The small molecule below binds the protein below.
Small molecule (SMILES): N[C@@H](CCC(=O)O)C(=O)O

Binding-site contacts:
Ligand atom N contacts residue TYR58 of chain 1.C at 4.1 Å.
Ligand atom CB contacts residue LEU135 of chain 1.C at 3.8 Å (hydrophobic).
Ligand atom N contacts residue THR88 of chain 1.C at 2.8 Å (h-bond).
Ligand atom O contacts residue GLY138 of chain 1.C at 3.2 Å.
Ligand atom OXT contacts residue THR88 of chain 1.C at 2.8 Å (h-bond).
Ligand atom OE2 contacts residue SER139 of chain 1.C at 3.2 Å (h-bond).
Ligand atom C contacts residue ARG93 of chain 1.C at 3.3 Å.
Ligand atom CG contacts residue GLU190 of chain 1.C at 3.6 Å.
Ligand atom OE2 contacts residue GLY138 of chain 1.C at 3.5 Å.
Ligand atom C contacts residue THR88 of chain 1.C at 3.5 Å.
Ligand atom OXT contacts residue TYR58 of chain 1.C at 3.5 Å.
Ligand atom OE1 contacts residue THR140 of chain 1.C at 2.5 Å (h-bond).
Ligand atom CB contacts residue TYR58 of chain 1.C at 3.4 Å (hydrophobic).
Ligand atom OE1 contacts residue GLU190 of chain 1.C at 3.8 Å.
Ligand atom OE2 contacts residue THR140 of chain 1.C at 3.1 Å (h-bond).
Ligand atom C contacts residue TYR58 of chain 1.C at 3.6 Å (hydrophobic).
Ligand atom CA contacts residue THR88 of chain 1.C at 3.3 Å.
Ligand atom O contacts residue TYR58 of chain 1.C at 3.3 Å.
Ligand atom C contacts residue SER139 of chain 1.C at 3.3 Å.
Ligand atom O contacts residue SER139 of chain 1.C at 2.8 Å (h-bond).
Ligand atom CG contacts residue TYR58 of chain 1.C at 4.1 Å (hydrophobic).
Ligand atom CD contacts residue GLU190 of chain 1.C at 3.9 Å.
Ligand atom OXT contacts residue SER139 of chain 1.C at 3.9 Å.
Ligand atom N contacts residue GLU190 of chain 1.C at 2.6 Å (salt-bridge).
Ligand atom CG contacts residue LEU135 of chain 1.C at 3.6 Å (hydrophobic).
Ligand atom CA contacts residue TYR58 of chain 1.C at 4.0 Å (hydrophobic).
Ligand atom OE1 contacts residue LEU189 of chain 1.C at 4.0 Å.
Ligand atom OXT contacts residue PRO86 of chain 1.C at 3.6 Å (h-bond).
Ligand atom CD contacts residue THR140 of chain 1.C at 3.2 Å.
Ligand atom CD contacts residue LEU135 of chain 1.C at 4.0 Å (hydrophobic).
Ligand atom CB contacts residue GLU190 of chain 1.C at 4.0 Å.
Ligand atom N contacts residue PRO86 of chain 1.C at 2.8 Å (h-bond).
Ligand atom N contacts residue SER139 of chain 1.C at 4.0 Å.
Ligand atom O contacts residue ARG93 of chain 1.C at 2.6 Å (salt-bridge).
Ligand atom CA contacts residue PRO86 of chain 1.C at 4.0 Å (hydrophobic).
Ligand atom OXT contacts residue ARG93 of chain 1.C at 2.6 Å (salt-bridge).
Ligand atom N contacts residue TYR217 of chain 1.C at 3.7 Å.
Ligand atom CA contacts residue SER139 of chain 1.C at 3.2 Å.
Ligand atom CA contacts residue GLU190 of chain 1.C at 3.2 Å.
Ligand atom OXT contacts residue LEU87 of chain 1.C at 3.5 Å.

Sequence of chain 1.C:
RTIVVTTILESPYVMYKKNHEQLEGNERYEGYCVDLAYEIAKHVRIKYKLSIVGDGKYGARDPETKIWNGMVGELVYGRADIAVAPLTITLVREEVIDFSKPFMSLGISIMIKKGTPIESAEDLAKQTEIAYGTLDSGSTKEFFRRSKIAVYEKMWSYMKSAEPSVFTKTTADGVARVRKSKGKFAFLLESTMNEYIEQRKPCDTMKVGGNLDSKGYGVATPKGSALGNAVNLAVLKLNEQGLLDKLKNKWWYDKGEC